This protein binds this small molecule.
Small molecule (SMILES): CC(=O)N[C@@H](CCCc1ccccc1)C(=O)N[C@H]1CCCNC(=O)[C@@H](NC(=O)CCN)CNC(=O)[C@H](CO)NC(=O)[C@H](CC(C)C)NC(=O)[C@H](CC2=c3ccccc3=NC2)NC(=O)[C@H](CCC(=O)O)NC(=O)[C@H](Cc2ccccc2)NC(=O)[C@H](Cc2ccc(O)cc2)NC(=O)[C@H](CCC(=O)O)NC(=O)[C@H](CC(C)C)NC1=O

Binding-site contacts:
Ligand atom CD2 contacts residue ILE56 of chain 1.B at 3.6 Å (hydrophobic).
Ligand atom CA contacts residue GLN42 of chain 1.B at 3.4 Å.
Ligand atom CZ contacts residue THR315 of chain 1.A at 3.8 Å.
Ligand atom CH2 contacts residue THR41 of chain 1.B at 3.7 Å.
Ligand atom CD2 contacts residue TRP21 of chain 1.B at 3.5 Å (hydrophobic).
Ligand atom CE2 contacts residue HIS28 of chain 1.A at 3.7 Å.
Ligand atom CZ3 contacts residue GLN42 of chain 1.B at 3.9 Å.
Ligand atom CE2 contacts residue TRP21 of chain 1.B at 3.8 Å (hydrophobic).
Ligand atom CD2 contacts residue THR49 of chain 1.B at 3.7 Å.
Ligand atom N contacts residue ASN53 of chain 1.B at 3.3 Å (h-bond).
Ligand atom O contacts residue THR49 of chain 1.B at 3.9 Å.
Ligand atom CZ contacts residue GLY20 of chain 1.B at 3.5 Å.
Ligand atom N contacts residue GLN42 of chain 1.B at 3.3 Å (h-bond).
Ligand atom CE1 contacts residue HIS28 of chain 1.A at 3.6 Å.
Ligand atom CZ contacts residue TRP21 of chain 1.B at 3.7 Å (hydrophobic).
Ligand atom OH contacts residue THR315 of chain 1.A at 3.1 Å (h-bond).
Ligand atom CG contacts residue HIS28 of chain 1.A at 3.5 Å.
Ligand atom C contacts residue GLN42 of chain 1.B at 3.8 Å.
Ligand atom CE1 contacts residue ILE18 of chain 1.B at 3.8 Å (hydrophobic).
Ligand atom CE1 contacts residue GLY20 of chain 1.B at 3.2 Å.
Ligand atom CD1 contacts residue HIS28 of chain 1.A at 3.4 Å.
Ligand atom CH2 contacts residue GLN38 of chain 1.B at 3.6 Å.
Ligand atom CE2 contacts residue THR315 of chain 1.A at 3.7 Å.
Ligand atom CZ3 contacts residue GLN38 of chain 1.B at 3.6 Å.
Ligand atom CE1 contacts residue ASP19 of chain 1.B at 3.6 Å.
Ligand atom CE2 contacts residue ASP19 of chain 1.B at 3.7 Å.
Ligand atom CI contacts residue ASN53 of chain 1.B at 3.7 Å.
Ligand atom CD2 contacts residue HIS28 of chain 1.A at 3.8 Å.
Ligand atom CB contacts residue THR49 of chain 1.B at 3.8 Å.
Ligand atom CZ contacts residue HIS28 of chain 1.A at 3.7 Å.
Ligand atom CD1 contacts residue ASP19 of chain 1.B at 3.5 Å.
Ligand atom NE1 contacts residue ASP19 of chain 1.B at 3.0 Å (salt-bridge).
Ligand atom CD2 contacts residue GLN38 of chain 1.B at 3.7 Å.
Ligand atom CG contacts residue GLN38 of chain 1.B at 3.8 Å.
Ligand atom CE3 contacts residue GLN38 of chain 1.B at 3.7 Å.
Ligand atom CZ2 contacts residue ASP19 of chain 1.B at 3.7 Å.
Ligand atom O contacts residue ASN53 of chain 1.B at 3.8 Å.
Ligand atom CD2 contacts residue GLN42 of chain 1.B at 3.3 Å.
Ligand atom CD1 contacts residue GLY20 of chain 1.B at 3.6 Å.
Ligand atom CH3 contacts residue ASN53 of chain 1.B at 3.5 Å.

Sequence of chain 1.A:
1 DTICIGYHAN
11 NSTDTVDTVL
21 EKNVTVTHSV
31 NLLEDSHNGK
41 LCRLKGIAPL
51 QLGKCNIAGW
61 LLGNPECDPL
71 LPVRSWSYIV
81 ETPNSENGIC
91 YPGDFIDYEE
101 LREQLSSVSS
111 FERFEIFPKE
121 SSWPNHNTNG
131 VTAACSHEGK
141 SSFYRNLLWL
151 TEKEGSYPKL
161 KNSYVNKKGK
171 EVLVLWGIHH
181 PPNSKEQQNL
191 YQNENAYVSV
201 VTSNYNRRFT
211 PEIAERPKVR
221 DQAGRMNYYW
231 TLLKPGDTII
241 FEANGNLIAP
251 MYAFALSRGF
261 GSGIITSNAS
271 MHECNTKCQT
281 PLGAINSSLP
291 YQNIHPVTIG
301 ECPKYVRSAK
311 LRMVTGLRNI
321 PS

Sequence of chain 1.B:
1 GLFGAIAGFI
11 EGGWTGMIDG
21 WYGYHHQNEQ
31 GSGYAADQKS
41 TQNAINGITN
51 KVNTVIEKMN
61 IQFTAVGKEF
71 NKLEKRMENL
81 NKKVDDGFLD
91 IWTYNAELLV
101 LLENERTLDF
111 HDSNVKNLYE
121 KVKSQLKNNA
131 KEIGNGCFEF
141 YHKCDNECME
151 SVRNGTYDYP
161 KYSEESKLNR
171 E